Sequence of chain 1.A:
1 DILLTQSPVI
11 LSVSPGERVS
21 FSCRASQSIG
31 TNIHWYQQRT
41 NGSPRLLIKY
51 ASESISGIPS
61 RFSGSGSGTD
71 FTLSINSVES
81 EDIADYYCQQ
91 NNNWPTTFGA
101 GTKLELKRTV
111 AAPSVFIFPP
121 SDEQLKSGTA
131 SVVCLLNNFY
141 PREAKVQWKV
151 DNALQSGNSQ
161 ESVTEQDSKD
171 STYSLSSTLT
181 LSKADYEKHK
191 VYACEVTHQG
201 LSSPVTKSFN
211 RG

A protein and the small-molecule ligand that binds it are described below.
Small molecule (SMILES): CCCCNC(=N)NCCC[C@H](NC(=O)[C@@H](NC(=O)[C@H](CO)NC(=O)[C@H](CC(C)C)NC(=O)[C@H](CC(=O)O)NC(=O)[C@H](Cc1ccccc1)NC(=O)[C@@H](N)CCC(N)=O)[C@@H](C)O)C(=O)N[C@@H](CCCN=C(N)N)C(=O)N[C@@H](CC(C)C)C(=O)N[C@H](C=O)CCCCN

Binding-site contacts:
Ligand atom O contacts residue PRO41 of chain 1.B at 3.4 Å.
Ligand atom C contacts residue ASP85 of chain 1.A at 3.5 Å.
Ligand atom NH2 contacts residue GLN111 of chain 1.B at 2.9 Å (h-bond).
Ligand atom NE contacts residue ILE92 of chain 1.B at 3.5 Å.
Ligand atom CG contacts residue GLU165 of chain 1.A at 3.5 Å.
Ligand atom CB contacts residue GLU154 of chain 1.B at 3.5 Å.
Ligand atom O contacts residue ASN41 of chain 1.A at 3.2 Å (h-bond).
Ligand atom C03 contacts residue LEU114 of chain 1.B at 3.5 Å (hydrophobic).
Ligand atom CG contacts residue THR40 of chain 1.A at 3.5 Å.
Ligand atom CZ contacts residue GLN39 of chain 1.B at 3.4 Å.
Ligand atom NH1 contacts residue THR40 of chain 1.A at 3.2 Å (h-bond).
Ligand atom CE2 contacts residue GLN39 of chain 1.B at 3.3 Å.
Ligand atom O contacts residue LYS103 of chain 1.A at 2.9 Å (salt-bridge).
Ligand atom NH1 contacts residue TYR94 of chain 1.B at 3.5 Å (h-bond).
Ligand atom O contacts residue ASN41 of chain 1.A at 2.7 Å (h-bond).
Ligand atom CE1 contacts residue GLN39 of chain 1.B at 3.3 Å.
Ligand atom CA contacts residue ASP85 of chain 1.A at 3.2 Å.
Ligand atom C04 contacts residue GLY112 of chain 1.B at 3.5 Å.
Ligand atom CD2 contacts residue GLN39 of chain 1.B at 3.5 Å.
Ligand atom CD2 contacts residue TYR87 of chain 1.A at 3.5 Å (hydrophobic).
Ligand atom CD contacts residue GLY42 of chain 1.A at 3.2 Å.
Ligand atom NH1 contacts residue GLN111 of chain 1.B at 3.2 Å (h-bond).
Ligand atom NH2 contacts residue ALA84 of chain 1.A at 3.2 Å.
Ligand atom CG contacts residue TYR87 of chain 1.A at 3.5 Å (hydrophobic).
Ligand atom N contacts residue ASP85 of chain 1.A at 2.8 Å (salt-bridge).
Ligand atom C01 contacts residue GLY112 of chain 1.B at 3.2 Å.
Ligand atom NH2 contacts residue ASP85 of chain 1.A at 3.2 Å (salt-bridge).
Ligand atom NH1 contacts residue GLY42 of chain 1.A at 3.1 Å (h-bond).
Ligand atom C04 contacts residue LEU114 of chain 1.B at 3.5 Å (hydrophobic).
Ligand atom C contacts residue ASN41 of chain 1.A at 3.5 Å.
Ligand atom OG contacts residue GLU154 of chain 1.B at 3.2 Å (salt-bridge).
Ligand atom CG contacts residue PRO41 of chain 1.B at 3.5 Å (hydrophobic).
Ligand atom NH1 contacts residue GLU165 of chain 1.A at 3.4 Å (salt-bridge).
Ligand atom NH1 contacts residue SER43 of chain 1.A at 3.5 Å (h-bond).
Ligand atom CZ contacts residue GLN111 of chain 1.B at 3.5 Å.
Ligand atom CD contacts residue ASP85 of chain 1.A at 3.5 Å.
Ligand atom CB contacts residue GLU165 of chain 1.A at 3.5 Å.
Ligand atom NE contacts residue ASP85 of chain 1.A at 2.9 Å (salt-bridge).
Ligand atom CA contacts residue ASN41 of chain 1.A at 3.4 Å.
Ligand atom O contacts residue GLN38 of chain 1.A at 3.4 Å (h-bond).

Sequence of chain 1.B:
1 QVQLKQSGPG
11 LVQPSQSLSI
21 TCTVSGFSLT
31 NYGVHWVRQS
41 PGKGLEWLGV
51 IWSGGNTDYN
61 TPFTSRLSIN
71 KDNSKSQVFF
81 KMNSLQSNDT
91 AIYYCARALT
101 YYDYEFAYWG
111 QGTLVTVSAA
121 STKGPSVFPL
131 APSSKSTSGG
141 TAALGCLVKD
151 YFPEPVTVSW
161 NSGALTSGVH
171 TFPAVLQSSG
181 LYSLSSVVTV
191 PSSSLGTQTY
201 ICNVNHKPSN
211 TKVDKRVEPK